A protein and the small-molecule ligand that binds it are described below.
Small molecule (SMILES): COCCCCc1c(C(=O)N(CC(C)C)[C@@H]2CNC[C@H](C(=O)N3CCOCC3)C2)nnn1-c1ccccc1

Sequence of chain 2.B:
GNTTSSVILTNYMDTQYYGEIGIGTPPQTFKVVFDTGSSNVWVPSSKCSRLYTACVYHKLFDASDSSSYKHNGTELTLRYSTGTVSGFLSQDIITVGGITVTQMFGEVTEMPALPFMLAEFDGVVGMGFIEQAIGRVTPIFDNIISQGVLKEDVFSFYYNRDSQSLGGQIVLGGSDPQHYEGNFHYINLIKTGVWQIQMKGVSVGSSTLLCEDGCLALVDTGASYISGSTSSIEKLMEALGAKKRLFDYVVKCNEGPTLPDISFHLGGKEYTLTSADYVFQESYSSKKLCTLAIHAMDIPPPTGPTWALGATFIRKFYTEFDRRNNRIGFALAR

Binding-site contacts:
Ligand atom C3 contacts residue GLY225 of chain 2.B at 3.3 Å.
Ligand atom C4 contacts residue THR15 of chain 2.B at 3.4 Å.
Ligand atom O19 contacts residue GLY225 of chain 2.B at 3.3 Å (h-bond).
Ligand atom C16 contacts residue LEU118 of chain 2.B at 3.6 Å (hydrophobic).
Ligand atom C36 contacts residue LEU221 of chain 2.B at 3.6 Å (hydrophobic).
Ligand atom O33 contacts residue TYR80 of chain 2.B at 3.3 Å.
Ligand atom C27 contacts residue ASP35 of chain 2.B at 3.2 Å.
Ligand atom C15 contacts residue GLN16 of chain 2.B at 3.3 Å.
Ligand atom C6 contacts residue GLY225 of chain 2.B at 3.3 Å.
Ligand atom C30 contacts residue ASP223 of chain 2.B at 3.6 Å.
Ligand atom C1 contacts residue THR224 of chain 2.B at 3.1 Å.
Ligand atom O37 contacts residue ILE302 of chain 2.B at 3.2 Å.
Ligand atom C6 contacts residue SER227 of chain 2.B at 3.6 Å.
Ligand atom N28 contacts residue ASP223 of chain 2.B at 2.8 Å (salt-bridge).
Ligand atom C32 contacts residue SER81 of chain 2.B at 3.5 Å.
Ligand atom O19 contacts residue ALA226 of chain 2.B at 3.5 Å.
Ligand atom C27 contacts residue GLY225 of chain 2.B at 3.4 Å.
Ligand atom C8 contacts residue THR82 of chain 2.B at 3.6 Å.
Ligand atom C23 contacts residue GLY225 of chain 2.B at 3.5 Å.
Ligand atom C21 contacts residue THR82 of chain 2.B at 3.5 Å.
Ligand atom O37 contacts residue THR306 of chain 2.B at 3.4 Å.
Ligand atom C14 contacts residue GLN16 of chain 2.B at 3.6 Å.
Ligand atom C18 contacts residue GLY225 of chain 2.B at 3.4 Å.
Ligand atom C31 contacts residue SER81 of chain 2.B at 3.6 Å.
Ligand atom O33 contacts residue SER81 of chain 2.B at 3.0 Å (h-bond).
Ligand atom C5 contacts residue GLY225 of chain 2.B at 3.4 Å.
Ligand atom C29 contacts residue ASP223 of chain 2.B at 3.5 Å.
Ligand atom C29 contacts residue ASP35 of chain 2.B at 3.4 Å.
Ligand atom C35 contacts residue LEU221 of chain 2.B at 3.6 Å (hydrophobic).
Ligand atom O2 contacts residue TYR17 of chain 2.B at 3.1 Å (h-bond).
Ligand atom O2 contacts residue GLN16 of chain 2.B at 3.5 Å.
Ligand atom N9 contacts residue THR82 of chain 2.B at 2.6 Å (h-bond).
Ligand atom N10 contacts residue THR82 of chain 2.B at 3.5 Å (h-bond).
Ligand atom C29 contacts residue GLY37 of chain 2.B at 3.5 Å.
Ligand atom O2 contacts residue THR15 of chain 2.B at 3.6 Å.
Ligand atom N20 contacts residue GLY225 of chain 2.B at 3.6 Å (h-bond).
Ligand atom C16 contacts residue PRO115 of chain 2.B at 3.5 Å (hydrophobic).
Ligand atom N28 contacts residue ASP35 of chain 2.B at 2.7 Å (salt-bridge).
Ligand atom C16 contacts residue ALA119 of chain 2.B at 3.5 Å (hydrophobic).
Ligand atom C15 contacts residue LEU118 of chain 2.B at 3.5 Å (hydrophobic).